Sequence of chain 1.C:
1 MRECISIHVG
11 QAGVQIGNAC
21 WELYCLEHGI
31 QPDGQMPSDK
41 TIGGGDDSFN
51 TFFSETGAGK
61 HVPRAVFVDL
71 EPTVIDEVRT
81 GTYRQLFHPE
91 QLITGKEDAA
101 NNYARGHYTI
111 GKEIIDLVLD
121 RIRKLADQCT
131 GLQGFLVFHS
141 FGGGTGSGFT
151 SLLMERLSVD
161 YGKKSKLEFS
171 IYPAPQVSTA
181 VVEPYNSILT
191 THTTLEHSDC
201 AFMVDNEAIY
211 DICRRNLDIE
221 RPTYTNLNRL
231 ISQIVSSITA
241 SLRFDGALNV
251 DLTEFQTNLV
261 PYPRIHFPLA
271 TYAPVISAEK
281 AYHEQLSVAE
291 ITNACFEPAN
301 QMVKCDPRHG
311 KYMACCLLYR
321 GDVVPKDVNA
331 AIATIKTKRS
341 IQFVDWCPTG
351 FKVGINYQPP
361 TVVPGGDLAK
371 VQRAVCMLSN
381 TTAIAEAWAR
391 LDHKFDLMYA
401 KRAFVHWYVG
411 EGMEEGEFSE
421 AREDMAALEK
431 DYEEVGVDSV

Sequence of chain 1.D:
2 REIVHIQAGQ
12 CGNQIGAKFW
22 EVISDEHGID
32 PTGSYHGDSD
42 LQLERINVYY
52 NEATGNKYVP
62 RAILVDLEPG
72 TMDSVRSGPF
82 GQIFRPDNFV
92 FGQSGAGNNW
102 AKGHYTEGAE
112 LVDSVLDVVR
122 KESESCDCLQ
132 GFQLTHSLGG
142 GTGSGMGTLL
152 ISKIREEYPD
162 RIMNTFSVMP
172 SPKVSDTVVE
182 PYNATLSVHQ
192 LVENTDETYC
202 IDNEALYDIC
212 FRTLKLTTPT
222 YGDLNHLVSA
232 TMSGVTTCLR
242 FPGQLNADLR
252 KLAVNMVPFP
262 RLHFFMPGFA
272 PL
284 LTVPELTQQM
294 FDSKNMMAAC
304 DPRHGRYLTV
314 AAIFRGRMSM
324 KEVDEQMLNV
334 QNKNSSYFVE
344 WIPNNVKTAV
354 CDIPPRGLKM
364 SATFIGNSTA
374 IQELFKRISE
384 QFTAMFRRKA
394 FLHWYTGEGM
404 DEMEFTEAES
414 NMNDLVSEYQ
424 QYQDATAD

This protein binds this small molecule.
Small molecule (SMILES): COc1ccc(N(C)c2nc(Cl)nc3ccc(F)cc23)cc1

Binding-site contacts:
Ligand atom C17 contacts residue LYS350 of chain 1.D at 3.4 Å.
Ligand atom O19 contacts residue LYS350 of chain 1.D at 3.3 Å.
Ligand atom C02 contacts residue ILE316 of chain 1.D at 3.7 Å (hydrophobic).
Ligand atom C02 contacts residue ALA314 of chain 1.D at 3.9 Å (hydrophobic).
Ligand atom C02 contacts residue ALA315 of chain 1.D at 3.2 Å (hydrophobic).
Ligand atom C02 contacts residue ALA352 of chain 1.D at 3.6 Å (hydrophobic).
Ligand atom F22 contacts residue THR351 of chain 1.D at 3.0 Å.
Ligand atom C12 contacts residue LYS252 of chain 1.D at 3.7 Å.
Ligand atom C16 contacts residue ASN256 of chain 1.D at 3.2 Å.
Ligand atom CL1 contacts residue LEU240 of chain 1.D at 3.5 Å.
Ligand atom C03 contacts residue ILE316 of chain 1.D at 3.3 Å (hydrophobic).
Ligand atom N07 contacts residue CYS239 of chain 1.D at 3.5 Å.
Ligand atom C08 contacts residue LEU253 of chain 1.D at 3.5 Å (hydrophobic).
Ligand atom CL1 contacts residue LEU253 of chain 1.D at 3.8 Å.
Ligand atom F22 contacts residue ALA352 of chain 1.D at 3.3 Å.
Ligand atom C08 contacts residue ALA248 of chain 1.D at 3.6 Å (hydrophobic).
Ligand atom C10 contacts residue LEU253 of chain 1.D at 3.9 Å (hydrophobic).
Ligand atom C18 contacts residue ASN256 of chain 1.D at 3.6 Å.
Ligand atom F22 contacts residue LYS350 of chain 1.D at 3.0 Å.
Ligand atom N09 contacts residue ALA248 of chain 1.D at 3.3 Å.
Ligand atom C03 contacts residue CYS239 of chain 1.D at 3.6 Å (hydrophobic).
Ligand atom C16 contacts residue LYS350 of chain 1.D at 3.4 Å.
Ligand atom C12 contacts residue ALA248 of chain 1.D at 3.7 Å (hydrophobic).
Ligand atom O19 contacts residue VAL181 of chain 1.C at 3.9 Å.
Ligand atom C20 contacts residue ASN348 of chain 1.D at 3.5 Å.
Ligand atom C20 contacts residue LYS350 of chain 1.D at 3.8 Å.
Ligand atom C04 contacts residue CYS239 of chain 1.D at 3.9 Å (hydrophobic).
Ligand atom C01 contacts residue ALA314 of chain 1.D at 3.8 Å (hydrophobic).
Ligand atom C17 contacts residue THR179 of chain 1.C at 3.5 Å.
Ligand atom N09 contacts residue LEU253 of chain 1.D at 3.3 Å.
Ligand atom C20 contacts residue ASN256 of chain 1.D at 3.9 Å.
Ligand atom C15 contacts residue ASN256 of chain 1.D at 3.7 Å.
Ligand atom C12 contacts residue LEU253 of chain 1.D at 3.7 Å (hydrophobic).
Ligand atom C10 contacts residue ALA248 of chain 1.D at 3.9 Å (hydrophobic).
Ligand atom C17 contacts residue ASN256 of chain 1.D at 3.2 Å.
Ligand atom C15 contacts residue MET257 of chain 1.D at 3.6 Å (hydrophobic).
Ligand atom C01 contacts residue ALA352 of chain 1.D at 3.8 Å (hydrophobic).
Ligand atom C18 contacts residue THR179 of chain 1.C at 3.4 Å.
Ligand atom O19 contacts residue ASN256 of chain 1.D at 3.6 Å.
Ligand atom C20 contacts residue VAL313 of chain 1.D at 3.6 Å (hydrophobic).